The protein below binds the small molecule below.
Small molecule (SMILES): O=C1CCCCC/C=C/CCOC(=O)c2c(O)cc(O)c(Cl)c2C1

Binding-site contacts:
Ligand atom CL1 contacts residue PHE124 of chain 1.A at 3.2 Å.
Ligand atom O3 contacts residue THR171 of chain 1.A at 3.6 Å.
Ligand atom C7 contacts residue MET84 of chain 1.A at 3.9 Å (hydrophobic).
Ligand atom C4 contacts residue ASN37 of chain 1.A at 3.9 Å.
Ligand atom C17 contacts residue ALA41 of chain 1.A at 4.1 Å (hydrophobic).
Ligand atom C3 contacts residue ASP79 of chain 1.A at 3.5 Å.
Ligand atom O5 contacts residue ASN92 of chain 1.A at 3.2 Å (h-bond).
Ligand atom C18 contacts residue MET84 of chain 1.A at 4.0 Å (hydrophobic).
Ligand atom C6 contacts residue ASN37 of chain 1.A at 3.9 Å.
Ligand atom CL1 contacts residue ASN37 of chain 1.A at 3.4 Å.
Ligand atom O4 contacts residue ASN37 of chain 1.A at 3.4 Å.
Ligand atom C1 contacts residue ALA41 of chain 1.A at 4.0 Å (hydrophobic).
Ligand atom O3 contacts residue ASP79 of chain 1.A at 2.6 Å (salt-bridge).
Ligand atom C4 contacts residue ALA38 of chain 1.A at 4.2 Å (hydrophobic).
Ligand atom C4 contacts residue ASP79 of chain 1.A at 3.4 Å.
Ligand atom O2 contacts residue THR171 of chain 1.A at 3.4 Å (h-bond).
Ligand atom C2 contacts residue MET84 of chain 1.A at 3.9 Å (hydrophobic).
Ligand atom C5 contacts residue ASN37 of chain 1.A at 3.6 Å.
Ligand atom O4 contacts residue LEU34 of chain 1.A at 4.1 Å.
Ligand atom C15 contacts residue ALA41 of chain 1.A at 4.0 Å (hydrophobic).
Ligand atom C15 contacts residue ASP40 of chain 1.A at 4.1 Å.
Ligand atom C1 contacts residue MET84 of chain 1.A at 3.7 Å (hydrophobic).
Ligand atom C8 contacts residue MET84 of chain 1.A at 3.6 Å (hydrophobic).
Ligand atom O2 contacts residue ALA41 of chain 1.A at 3.8 Å.
Ligand atom C18 contacts residue ILE82 of chain 1.A at 4.0 Å (hydrophobic).
Ligand atom C13 contacts residue ASN37 of chain 1.A at 4.1 Å.
Ligand atom C18 contacts residue ASN92 of chain 1.A at 4.1 Å.
Ligand atom C13 contacts residue ASP40 of chain 1.A at 3.6 Å.
Ligand atom C14 contacts residue ASP40 of chain 1.A at 3.7 Å.
Ligand atom CL1 contacts residue LEU93 of chain 1.A at 4.1 Å.
Ligand atom O2 contacts residue MET84 of chain 1.A at 3.8 Å.
Ligand atom C3 contacts residue THR171 of chain 1.A at 4.0 Å.
Ligand atom C3 contacts residue ALA41 of chain 1.A at 4.0 Å (hydrophobic).
Ligand atom C4 contacts residue LEU173 of chain 1.A at 4.1 Å (hydrophobic).
Ligand atom O4 contacts residue LEU173 of chain 1.A at 3.4 Å.
Ligand atom C12 contacts residue ASN37 of chain 1.A at 4.0 Å.
Ligand atom C5 contacts residue LEU173 of chain 1.A at 3.8 Å (hydrophobic).
Ligand atom O2 contacts residue GLY83 of chain 1.A at 4.0 Å.
Ligand atom O3 contacts residue ALA41 of chain 1.A at 3.2 Å.
Ligand atom C17 contacts residue ILE82 of chain 1.A at 3.6 Å (hydrophobic).

Sequence of chain 1.A:
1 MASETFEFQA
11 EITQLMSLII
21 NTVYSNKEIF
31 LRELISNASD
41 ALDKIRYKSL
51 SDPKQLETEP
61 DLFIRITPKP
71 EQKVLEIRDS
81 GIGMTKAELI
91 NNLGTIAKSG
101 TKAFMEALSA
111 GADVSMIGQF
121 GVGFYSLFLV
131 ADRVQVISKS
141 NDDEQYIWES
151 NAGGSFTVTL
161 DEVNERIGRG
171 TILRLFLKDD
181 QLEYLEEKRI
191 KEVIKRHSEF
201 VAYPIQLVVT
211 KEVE